Binding-site contacts:
Ligand atom O2' contacts residue ASN254 of chain 1.A at 2.5 Å (h-bond).
Ligand atom OP1 contacts residue LEU262 of chain 1.A at 2.8 Å (h-bond).
Ligand atom O3' contacts residue LYS323 of chain 1.A at 2.9 Å (salt-bridge).
Ligand atom N6 contacts residue TYR322 of chain 1.A at 3.4 Å.
Ligand atom OP2 contacts residue ARG343 of chain 1.A at 3.4 Å (salt-bridge).
Ligand atom P contacts residue ARG343 of chain 1.A at 3.3 Å.
Ligand atom OP1 contacts residue SER251 of chain 1.A at 2.9 Å (h-bond).
Ligand atom N7 contacts residue ARG343 of chain 1.A at 3.1 Å (salt-bridge).
Ligand atom OP2 contacts residue LEU262 of chain 1.A at 3.4 Å (h-bond).
Ligand atom OP1 contacts residue ARG337 of chain 1.A at 2.9 Å (salt-bridge).
Ligand atom N3 contacts residue ARG314 of chain 1.A at 3.1 Å.
Ligand atom N3 contacts residue ARG314 of chain 1.A at 3.2 Å (salt-bridge).
Ligand atom OP1 contacts residue PHE190 of chain 1.A at 2.8 Å (h-bond).
Ligand atom OP1 contacts residue ASN229 of chain 1.A at 3.4 Å.
Ligand atom O4' contacts residue ARG314 of chain 1.A at 3.0 Å (salt-bridge).
Ligand atom OP2 contacts residue GLY263 of chain 1.A at 2.8 Å (h-bond).
Ligand atom OP2 contacts residue LYS323 of chain 1.A at 3.1 Å (salt-bridge).
Ligand atom OP2 contacts residue ASN188 of chain 1.A at 2.8 Å (h-bond).
Ligand atom OP1 contacts residue THR230 of chain 1.A at 2.7 Å (h-bond).
Ligand atom OP1 contacts residue GLN189 of chain 1.A at 3.1 Å (h-bond).
Ligand atom OP1 contacts residue ASN188 of chain 1.A at 3.1 Å.
Ligand atom P contacts residue SER251 of chain 1.A at 3.4 Å.
Ligand atom C4 contacts residue ARG314 of chain 1.A at 3.3 Å.
Ligand atom N3 contacts residue ASN254 of chain 1.A at 3.4 Å (h-bond).
Ligand atom P contacts residue SER261 of chain 1.A at 3.3 Å.
Ligand atom OP1 contacts residue LYS267 of chain 1.A at 3.2 Å (salt-bridge).
Ligand atom C5 contacts residue TRP178 of chain 1.A at 2.9 Å (hydrophobic).
Ligand atom OP2 contacts residue LYS267 of chain 1.A at 2.9 Å (salt-bridge).
Ligand atom O2' contacts residue LYS323 of chain 1.A at 3.0 Å (salt-bridge).
Ligand atom OP1 contacts residue THR192 of chain 1.A at 3.0 Å (h-bond).
Ligand atom C2 contacts residue ARG314 of chain 1.A at 3.3 Å.
Ligand atom C1' contacts residue ARG314 of chain 1.A at 3.2 Å.
Ligand atom O2' contacts residue SER251 of chain 1.A at 3.4 Å (h-bond).
Ligand atom C6 contacts residue TYR322 of chain 1.A at 3.3 Å (hydrophobic).
Ligand atom P contacts residue ASN188 of chain 1.A at 3.4 Å.
Ligand atom O2 contacts residue ASN254 of chain 1.A at 2.7 Å (h-bond).
Ligand atom N7 contacts residue TYR322 of chain 1.A at 3.2 Å.
Ligand atom O3' contacts residue SER251 of chain 1.A at 2.9 Å (h-bond).
Ligand atom OP1 contacts residue GLY191 of chain 1.A at 3.2 Å.
Ligand atom OP1 contacts residue SER261 of chain 1.A at 2.5 Å (h-bond).

This small molecule binds to this protein.
Small molecule (SMILES): Nc1ccn([C@@H]2O[C@H](CO[P](=O)(O)O[C@H]3[C@@H](O)[C@H](n4ccc(=O)[nH]c4=O)O[C@@H]3CO[P](=O)(O)O[C@H]3[C@@H](O)[C@H](n4ccc(N)nc4=O)O[C@@H]3CO[P](=O)(O)O[C@H]3[C@@H](O)[C@H](n4ccc(=O)[nH]c4=O)O[C@@H]3CO[P](=O)(O)O[C@H]3[C@@H](O)[C@H](n4cnc5c(N)ncnc54)O[C@@H]3CO[P](=O)(O)O[C@H]3[C@@H](O)[C@H](n4ccc(=O)[nH]c4=O)O[C@@H]3COP(=O)=O)[C@@H](O)[C@H]2O)c(=O)n1

Sequence of chain 1.A:
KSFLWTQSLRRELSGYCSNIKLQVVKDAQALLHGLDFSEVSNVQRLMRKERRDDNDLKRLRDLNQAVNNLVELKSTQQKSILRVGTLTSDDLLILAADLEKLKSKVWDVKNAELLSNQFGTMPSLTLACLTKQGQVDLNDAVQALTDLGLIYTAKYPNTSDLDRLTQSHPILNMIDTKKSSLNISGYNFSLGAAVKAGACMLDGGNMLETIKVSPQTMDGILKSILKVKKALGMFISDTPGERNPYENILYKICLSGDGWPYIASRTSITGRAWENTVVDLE